A protein and the small-molecule ligand that binds it are described below.
Small molecule (SMILES): CCc1c(-c2csc(N3CCNCC3)n2)[nH]c(C)c1C(C)=O

Sequence of chain 1.A:
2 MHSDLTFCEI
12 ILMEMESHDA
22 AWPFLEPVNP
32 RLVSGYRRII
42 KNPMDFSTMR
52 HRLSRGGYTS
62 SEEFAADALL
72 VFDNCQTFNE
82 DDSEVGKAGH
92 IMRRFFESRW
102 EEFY

Binding-site contacts:
Ligand atom C19 contacts residue TRP23 of chain 1.A at 4.1 Å (hydrophobic).
Ligand atom C09 contacts residue TYR37 of chain 1.A at 3.9 Å (hydrophobic).
Ligand atom C06 contacts residue VAL86 of chain 1.A at 3.9 Å (hydrophobic).
Ligand atom C01 contacts residue VAL86 of chain 1.A at 3.8 Å (hydrophobic).
Ligand atom C09 contacts residue ASN80 of chain 1.A at 3.6 Å.
Ligand atom C12 contacts residue EDO1 of chain 1.B at 3.8 Å.
Ligand atom C22 contacts residue GLU27 of chain 1.A at 4.1 Å.
Ligand atom N16 contacts residue PRO24 of chain 1.A at 3.9 Å.
Ligand atom C04 contacts residue EDO1 of chain 1.B at 4.0 Å.
Ligand atom N16 contacts residue EDO1 of chain 1.B at 3.8 Å.
Ligand atom O10 contacts residue ASN80 of chain 1.A at 2.8 Å (h-bond).
Ligand atom C11 contacts residue TYR37 of chain 1.A at 3.5 Å (hydrophobic).
Ligand atom C06 contacts residue VAL29 of chain 1.A at 3.7 Å (hydrophobic).
Ligand atom C15 contacts residue EDO1 of chain 1.B at 4.1 Å.
Ligand atom C09 contacts residue VAL29 of chain 1.A at 4.0 Å (hydrophobic).
Ligand atom N17 contacts residue TRP23 of chain 1.A at 4.1 Å.
Ligand atom C18 contacts residue TRP23 of chain 1.A at 3.9 Å (hydrophobic).
Ligand atom C07 contacts residue PHE25 of chain 1.A at 3.9 Å (hydrophobic).
Ligand atom C04 contacts residue PRO24 of chain 1.A at 4.1 Å (hydrophobic).
Ligand atom C06 contacts residue PRO24 of chain 1.A at 3.6 Å (hydrophobic).
Ligand atom C07 contacts residue VAL29 of chain 1.A at 3.7 Å (hydrophobic).
Ligand atom C01 contacts residue ASN80 of chain 1.A at 3.8 Å.
Ligand atom C13 contacts residue EDO1 of chain 1.B at 4.0 Å.
Ligand atom C22 contacts residue EDO1 of chain 1.B at 4.1 Å.
Ligand atom C21 contacts residue GLU27 of chain 1.A at 3.4 Å.
Ligand atom C11 contacts residue ASN80 of chain 1.A at 3.9 Å.
Ligand atom C08 contacts residue VAL86 of chain 1.A at 4.0 Å (hydrophobic).
Ligand atom C03 contacts residue VAL86 of chain 1.A at 4.0 Å (hydrophobic).
Ligand atom N05 contacts residue PRO24 of chain 1.A at 2.9 Å (h-bond).
Ligand atom C13 contacts residue VAL86 of chain 1.A at 4.2 Å (hydrophobic).
Ligand atom S14 contacts residue TRP23 of chain 1.A at 4.0 Å.
Ligand atom C08 contacts residue VAL29 of chain 1.A at 3.8 Å (hydrophobic).
Ligand atom C11 contacts residue PHE79 of chain 1.A at 3.3 Å (hydrophobic).
Ligand atom C04 contacts residue VAL86 of chain 1.A at 4.0 Å (hydrophobic).
Ligand atom C11 contacts residue VAL34 of chain 1.A at 3.7 Å (hydrophobic).
Ligand atom O10 contacts residue VAL86 of chain 1.A at 4.2 Å.
Ligand atom C02 contacts residue VAL34 of chain 1.A at 4.1 Å (hydrophobic).
Ligand atom O10 contacts residue TYR37 of chain 1.A at 3.8 Å.
Ligand atom C13 contacts residue TRP23 of chain 1.A at 4.1 Å (hydrophobic).
Ligand atom C07 contacts residue PRO24 of chain 1.A at 3.6 Å (hydrophobic).